Sequence of chain 1.A:
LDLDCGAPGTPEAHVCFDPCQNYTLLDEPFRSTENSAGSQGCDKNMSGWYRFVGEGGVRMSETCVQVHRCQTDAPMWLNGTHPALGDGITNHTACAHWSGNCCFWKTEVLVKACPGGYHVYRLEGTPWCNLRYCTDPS

A small-molecule ligand and the protein it binds are described below.
Small molecule (SMILES): CCC(CO)(CO)CO

Binding-site contacts:
Ligand atom O contacts residue ASN145 of chain 1.A at 2.7 Å (h-bond).
Ligand atom C3 contacts residue CYS144 of chain 1.A at 4.3 Å (hydrophobic).
Ligand atom C1 contacts residue TRP143 of chain 1.A at 3.4 Å (hydrophobic).
Ligand atom C2 contacts residue ASN145 of chain 1.A at 4.4 Å.
Ligand atom C contacts residue TRP143 of chain 1.A at 4.3 Å (hydrophobic).
Ligand atom C2 contacts residue CYS144 of chain 1.A at 4.0 Å (hydrophobic).
Ligand atom O contacts residue CYS144 of chain 1.A at 3.4 Å (h-bond).
Ligand atom C4 contacts residue TRP143 of chain 1.A at 3.7 Å (hydrophobic).
Ligand atom C1 contacts residue CYS144 of chain 1.A at 3.6 Å (hydrophobic).
Ligand atom O1 contacts residue CYS144 of chain 1.A at 4.0 Å.
Ligand atom O2 contacts residue TRP113 of chain 1.A at 4.1 Å.
Ligand atom C2 contacts residue TRP143 of chain 1.A at 4.2 Å (hydrophobic).
Ligand atom C5 contacts residue TRP113 of chain 1.A at 3.5 Å (hydrophobic).
Ligand atom C contacts residue ASN145 of chain 1.A at 4.4 Å.
Ligand atom C1 contacts residue ASN145 of chain 1.A at 4.0 Å.
Ligand atom C contacts residue TRP120 of chain 1.A at 3.8 Å (hydrophobic).
Ligand atom C contacts residue ALA89 of chain 1.A at 4.0 Å (hydrophobic).
Ligand atom C4 contacts residue CYS144 of chain 1.A at 3.5 Å (hydrophobic).
Ligand atom C contacts residue ASP88 of chain 1.A at 4.0 Å.
Ligand atom C contacts residue TRP113 of chain 1.A at 3.8 Å (hydrophobic).
Ligand atom C1 contacts residue TRP120 of chain 1.A at 3.9 Å (hydrophobic).
Ligand atom O contacts residue ASP88 of chain 1.A at 2.9 Å (salt-bridge).
Ligand atom C3 contacts residue ASP88 of chain 1.A at 3.2 Å.
Ligand atom O1 contacts residue TRP143 of chain 1.A at 3.0 Å (h-bond).
Ligand atom C3 contacts residue ASN145 of chain 1.A at 4.0 Å.